Sequence of chain 1.A:
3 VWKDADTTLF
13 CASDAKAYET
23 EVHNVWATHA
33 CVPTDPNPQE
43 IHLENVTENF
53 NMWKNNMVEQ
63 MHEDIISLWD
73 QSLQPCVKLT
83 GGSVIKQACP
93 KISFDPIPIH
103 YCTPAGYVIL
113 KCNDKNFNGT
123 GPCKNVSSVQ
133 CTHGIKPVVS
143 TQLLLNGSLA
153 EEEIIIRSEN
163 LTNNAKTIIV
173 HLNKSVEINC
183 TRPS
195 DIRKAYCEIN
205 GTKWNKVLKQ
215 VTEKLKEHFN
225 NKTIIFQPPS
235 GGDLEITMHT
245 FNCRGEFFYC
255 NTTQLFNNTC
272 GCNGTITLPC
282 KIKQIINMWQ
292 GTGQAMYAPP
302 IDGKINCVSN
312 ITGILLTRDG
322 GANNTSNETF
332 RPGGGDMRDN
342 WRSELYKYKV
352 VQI

Binding-site contacts:
Ligand atom O7 contacts residue ASN225 of chain 1.A at 2.9 Å (h-bond).
Ligand atom C3 contacts residue ASN225 of chain 1.A at 3.8 Å.
Ligand atom O7 contacts residue ASN224 of chain 1.A at 3.8 Å.
Ligand atom O5 contacts residue ASN225 of chain 1.A at 2.2 Å (h-bond).
Ligand atom C2 contacts residue ASN225 of chain 1.A at 2.5 Å.
Ligand atom N2 contacts residue ASN225 of chain 1.A at 3.0 Å (h-bond).
Ligand atom C5 contacts residue ASN225 of chain 1.A at 3.5 Å.
Ligand atom C4 contacts residue ASN225 of chain 1.A at 4.2 Å.
Ligand atom C7 contacts residue ASN224 of chain 1.A at 4.2 Å.
Ligand atom C8 contacts residue ASN225 of chain 1.A at 4.5 Å.
Ligand atom C7 contacts residue ASN225 of chain 1.A at 3.2 Å.
Ligand atom C1 contacts residue ASN225 of chain 1.A at 1.4 Å.
Ligand atom C8 contacts residue ASN224 of chain 1.A at 3.9 Å.
Ligand atom C8 contacts residue GLU221 of chain 1.A at 4.1 Å.

This protein binds this small molecule.
Small molecule (SMILES): CC(=O)N[C@@H]1[C@@H](O)[C@H](O)[C@@H](CO)O[C@H]1O